Sequence of chain 35.K:
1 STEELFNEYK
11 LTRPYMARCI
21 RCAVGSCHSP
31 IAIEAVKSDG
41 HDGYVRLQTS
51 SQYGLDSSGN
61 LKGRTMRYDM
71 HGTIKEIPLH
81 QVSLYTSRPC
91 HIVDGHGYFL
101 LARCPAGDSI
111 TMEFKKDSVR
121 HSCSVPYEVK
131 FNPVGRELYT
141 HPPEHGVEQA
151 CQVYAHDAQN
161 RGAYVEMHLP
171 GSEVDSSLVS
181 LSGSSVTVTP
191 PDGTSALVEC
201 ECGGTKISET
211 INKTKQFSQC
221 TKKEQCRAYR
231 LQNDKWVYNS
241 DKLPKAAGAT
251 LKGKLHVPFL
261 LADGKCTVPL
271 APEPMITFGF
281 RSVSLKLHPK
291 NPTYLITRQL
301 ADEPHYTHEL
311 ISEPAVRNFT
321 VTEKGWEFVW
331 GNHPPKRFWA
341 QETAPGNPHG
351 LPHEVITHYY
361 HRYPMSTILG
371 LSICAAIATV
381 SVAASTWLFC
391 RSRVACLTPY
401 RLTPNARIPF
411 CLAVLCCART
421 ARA

Binding-site contacts:
Ligand atom C6 contacts residue SER284 of chain 35.K at 3.4 Å.
Ligand atom O4 contacts residue ASN318 of chain 35.K at 4.5 Å.
Ligand atom O6 contacts residue SER284 of chain 35.K at 2.9 Å (h-bond).
Ligand atom C6 contacts residue ASN318 of chain 35.K at 3.2 Å.
Ligand atom O6 contacts residue ASN318 of chain 35.K at 3.0 Å (h-bond).

This protein binds this small molecule.
Small molecule (SMILES): CC(=O)N[C@@H]1[C@@H](O)[C@H](O)[C@@H](CO)O[C@H]1O